Binding-site contacts:
Ligand atom C4 contacts residue ASN379 of chain 3.D at 4.2 Å.
Ligand atom C2 contacts residue ASN379 of chain 3.D at 2.5 Å.
Ligand atom C8 contacts residue ASN379 of chain 3.D at 4.5 Å.
Ligand atom C7 contacts residue ASN379 of chain 3.D at 4.2 Å.
Ligand atom O5 contacts residue ASN379 of chain 3.D at 2.3 Å (h-bond).
Ligand atom C5 contacts residue ASN379 of chain 3.D at 3.6 Å.
Ligand atom N2 contacts residue ASN379 of chain 3.D at 2.9 Å (h-bond).
Ligand atom C3 contacts residue ASN379 of chain 3.D at 3.8 Å.
Ligand atom C1 contacts residue ASN379 of chain 3.D at 1.4 Å.

The protein below binds the small molecule below.
Small molecule (SMILES): CC(=O)N[C@@H]1[C@@H](O)[C@H](O)[C@@H](CO)O[C@H]1O

Sequence of chain 3.D:
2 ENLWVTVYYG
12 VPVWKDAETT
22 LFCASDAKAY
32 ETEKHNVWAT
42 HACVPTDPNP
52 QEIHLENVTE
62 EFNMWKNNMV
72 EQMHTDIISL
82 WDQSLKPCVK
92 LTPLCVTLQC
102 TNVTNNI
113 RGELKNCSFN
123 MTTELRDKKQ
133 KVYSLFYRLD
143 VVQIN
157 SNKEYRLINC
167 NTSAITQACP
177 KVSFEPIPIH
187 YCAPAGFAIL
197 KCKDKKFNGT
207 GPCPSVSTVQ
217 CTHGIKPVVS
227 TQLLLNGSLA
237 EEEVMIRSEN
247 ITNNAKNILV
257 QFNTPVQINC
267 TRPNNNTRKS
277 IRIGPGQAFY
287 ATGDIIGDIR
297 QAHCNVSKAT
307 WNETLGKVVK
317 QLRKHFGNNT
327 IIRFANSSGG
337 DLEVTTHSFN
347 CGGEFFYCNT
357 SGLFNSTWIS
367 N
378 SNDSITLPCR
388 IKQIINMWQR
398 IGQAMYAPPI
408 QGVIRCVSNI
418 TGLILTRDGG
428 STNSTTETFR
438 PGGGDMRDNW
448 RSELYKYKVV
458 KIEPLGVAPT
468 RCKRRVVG